Binding-site contacts:
Ligand atom CA contacts residue HIS164 of chain 1.A at 3.7 Å.
Ligand atom O8 contacts residue HIS163 of chain 1.A at 2.5 Å (h-bond).
Ligand atom C3 contacts residue THR26 of chain 1.A at 3.5 Å.
Ligand atom C25 contacts residue HIS163 of chain 1.A at 3.5 Å.
Ligand atom N6 contacts residue SER1 of chain 2.A at 3.7 Å.
Ligand atom CA contacts residue THR190 of chain 1.A at 3.7 Å.
Ligand atom C27 contacts residue LEU141 of chain 1.A at 3.6 Å (hydrophobic).
Ligand atom C25 contacts residue CYS145 of chain 1.A at 3.6 Å (hydrophobic).
Ligand atom O contacts residue MET165 of chain 1.A at 3.2 Å.
Ligand atom C28 contacts residue ASN142 of chain 1.A at 3.4 Å.
Ligand atom N contacts residue GLU166 of chain 1.A at 2.8 Å (salt-bridge).
Ligand atom C21 contacts residue CYS145 of chain 1.A at 2.5 Å (hydrophobic).
Ligand atom C contacts residue PRO168 of chain 1.A at 3.5 Å (hydrophobic).
Ligand atom O contacts residue GLU166 of chain 1.A at 3.0 Å (salt-bridge).
Ligand atom N contacts residue THR190 of chain 1.A at 2.9 Å (h-bond).
Ligand atom O contacts residue PRO168 of chain 1.A at 3.6 Å.
Ligand atom N contacts residue CYS145 of chain 1.A at 3.1 Å (h-bond).
Ligand atom CA contacts residue GLN189 of chain 1.A at 3.7 Å.
Ligand atom CB contacts residue THR190 of chain 1.A at 3.3 Å.
Ligand atom CA contacts residue CYS145 of chain 1.A at 3.0 Å (hydrophobic).
Ligand atom O contacts residue GLN189 of chain 1.A at 3.3 Å.
Ligand atom C5 contacts residue THR26 of chain 1.A at 3.3 Å.
Ligand atom C contacts residue GLU166 of chain 1.A at 3.6 Å.
Ligand atom O8 contacts residue GLU166 of chain 1.A at 3.6 Å.
Ligand atom C29 contacts residue HIS163 of chain 1.A at 3.5 Å.
Ligand atom O8 contacts residue HIS172 of chain 1.A at 3.3 Å.
Ligand atom N contacts residue HIS164 of chain 1.A at 3.1 Å (h-bond).
Ligand atom C4 contacts residue THR26 of chain 1.A at 2.9 Å.
Ligand atom O8 contacts residue PHE140 of chain 1.A at 3.4 Å.
Ligand atom CA contacts residue GLU166 of chain 1.A at 3.5 Å.
Ligand atom C3 contacts residue THR24 of chain 1.A at 3.6 Å.
Ligand atom C contacts residue HIS164 of chain 1.A at 3.5 Å.
Ligand atom C27 contacts residue ASN142 of chain 1.A at 3.4 Å.
Ligand atom CD1 contacts residue HIS41 of chain 1.A at 3.6 Å.
Ligand atom C20 contacts residue CYS145 of chain 1.A at 1.8 Å (hydrophobic).
Ligand atom C4 contacts residue PRO168 of chain 1.A at 3.5 Å (hydrophobic).
Ligand atom N6 contacts residue PHE140 of chain 1.A at 3.1 Å (h-bond).
Ligand atom N6 contacts residue GLU166 of chain 1.A at 3.4 Å (salt-bridge).
Ligand atom N contacts residue GLN189 of chain 1.A at 2.9 Å (h-bond).
Ligand atom O contacts residue GLY143 of chain 1.A at 2.8 Å (h-bond).

A protein and the small-molecule ligand that binds it are described below.
Small molecule (SMILES): Cc1cc(C(=O)N[C@@H](C)C(=O)N[C@H](C(=O)N[C@@H](CC(C)C)C(=O)N[C@H](/C=C\C(=O)OCc2ccccc2)C[C@@H]2CCNC2=O)C(C)C)no1

Sequence of chain 2.A:
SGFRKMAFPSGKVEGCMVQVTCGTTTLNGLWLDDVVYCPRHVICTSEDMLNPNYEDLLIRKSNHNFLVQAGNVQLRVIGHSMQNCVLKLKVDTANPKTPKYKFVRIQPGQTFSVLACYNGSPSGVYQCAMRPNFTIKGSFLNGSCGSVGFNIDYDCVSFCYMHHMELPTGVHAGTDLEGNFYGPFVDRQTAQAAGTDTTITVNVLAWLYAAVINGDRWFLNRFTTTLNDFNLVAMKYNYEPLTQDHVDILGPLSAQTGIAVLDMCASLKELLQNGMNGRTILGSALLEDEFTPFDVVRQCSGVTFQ

Sequence of chain 1.A:
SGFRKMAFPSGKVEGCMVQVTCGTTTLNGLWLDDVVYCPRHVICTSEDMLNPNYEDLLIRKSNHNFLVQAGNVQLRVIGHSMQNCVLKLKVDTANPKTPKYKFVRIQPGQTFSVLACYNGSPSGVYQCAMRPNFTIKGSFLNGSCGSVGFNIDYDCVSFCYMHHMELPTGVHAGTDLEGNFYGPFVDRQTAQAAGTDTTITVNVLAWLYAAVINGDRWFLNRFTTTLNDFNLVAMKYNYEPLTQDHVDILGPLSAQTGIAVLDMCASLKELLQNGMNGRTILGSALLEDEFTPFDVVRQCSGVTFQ